The protein below binds the small molecule below.
Small molecule (SMILES): OC[C@H]1O[C@@](CO)(OC[C@H]2O[C@@](CO)(OC[C@H]3O[C@@](CO)(OC[C@H]4O[C@@](CO)(OC[C@H]5O[C@@](CO)(OC[C@H]6O[C@](O)(CO)[C@@H](O)[C@@H]6O)[C@@H](O)[C@@H]5O)[C@@H](O)[C@@H]4O)[C@@H](O)[C@@H]3O)[C@@H](O)[C@@H]2O)[C@@H](O)[C@@H]1O

Sequence of chain 1.A:
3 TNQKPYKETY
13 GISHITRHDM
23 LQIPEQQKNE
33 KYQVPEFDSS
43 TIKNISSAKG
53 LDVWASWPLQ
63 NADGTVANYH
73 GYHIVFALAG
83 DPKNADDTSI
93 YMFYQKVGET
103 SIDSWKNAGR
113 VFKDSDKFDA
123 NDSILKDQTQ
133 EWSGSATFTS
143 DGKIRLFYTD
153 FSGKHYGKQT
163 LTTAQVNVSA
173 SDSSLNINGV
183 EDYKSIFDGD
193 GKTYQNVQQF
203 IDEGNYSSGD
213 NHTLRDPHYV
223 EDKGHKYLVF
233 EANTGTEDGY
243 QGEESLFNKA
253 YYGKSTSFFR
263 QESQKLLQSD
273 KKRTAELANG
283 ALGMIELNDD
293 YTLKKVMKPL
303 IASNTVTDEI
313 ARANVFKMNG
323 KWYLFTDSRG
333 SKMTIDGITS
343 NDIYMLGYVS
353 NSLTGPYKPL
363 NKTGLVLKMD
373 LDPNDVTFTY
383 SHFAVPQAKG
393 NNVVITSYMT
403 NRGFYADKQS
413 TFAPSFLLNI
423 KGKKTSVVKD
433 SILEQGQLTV

Binding-site contacts:
Ligand atom O5 contacts residue THR131 of chain 1.A at 3.6 Å.
Ligand atom C1 contacts residue LYS156 of chain 1.A at 3.3 Å.
Ligand atom C4 contacts residue ASP116 of chain 1.A at 3.1 Å.
Ligand atom C3 contacts residue LYS119 of chain 1.A at 3.8 Å.
Ligand atom C6 contacts residue ASP89 of chain 1.A at 3.3 Å.
Ligand atom C3 contacts residue LYS156 of chain 1.A at 3.9 Å.
Ligand atom O3 contacts residue ASN86 of chain 1.A at 4.0 Å.
Ligand atom O4 contacts residue LYS119 of chain 1.A at 2.8 Å (salt-bridge).
Ligand atom C1 contacts residue GLU133 of chain 1.A at 3.7 Å.
Ligand atom O4 contacts residue ASP88 of chain 1.A at 3.8 Å.
Ligand atom C5 contacts residue LYS119 of chain 1.A at 3.7 Å.
Ligand atom O6 contacts residue LYS119 of chain 1.A at 3.0 Å (salt-bridge).
Ligand atom O1 contacts residue GLN130 of chain 1.A at 3.0 Å (h-bond).
Ligand atom O4 contacts residue ASN86 of chain 1.A at 2.9 Å (h-bond).
Ligand atom C6 contacts residue GLN130 of chain 1.A at 3.6 Å.
Ligand atom O3 contacts residue GLU133 of chain 1.A at 4.0 Å.
Ligand atom C4 contacts residue ASN86 of chain 1.A at 3.9 Å.
Ligand atom O4 contacts residue ASP116 of chain 1.A at 2.2 Å (salt-bridge).
Ligand atom O3 contacts residue LYS119 of chain 1.A at 2.7 Å (salt-bridge).
Ligand atom C6 contacts residue THR131 of chain 1.A at 3.4 Å.
Ligand atom O1 contacts residue LYS119 of chain 1.A at 3.4 Å.
Ligand atom C2 contacts residue LYS156 of chain 1.A at 3.7 Å.
Ligand atom C6 contacts residue LYS119 of chain 1.A at 4.0 Å.
Ligand atom O3 contacts residue ASP116 of chain 1.A at 3.4 Å (salt-bridge).
Ligand atom O5 contacts residue GLN130 of chain 1.A at 2.7 Å (h-bond).
Ligand atom C5 contacts residue THR131 of chain 1.A at 4.1 Å.
Ligand atom C2 contacts residue THR131 of chain 1.A at 4.0 Å.
Ligand atom C4 contacts residue ASP89 of chain 1.A at 4.0 Å.
Ligand atom O4 contacts residue PHE120 of chain 1.A at 3.7 Å.
Ligand atom C3 contacts residue ASP116 of chain 1.A at 3.6 Å.
Ligand atom C2 contacts residue LYS119 of chain 1.A at 3.9 Å.
Ligand atom O1 contacts residue GLU133 of chain 1.A at 3.1 Å (salt-bridge).
Ligand atom C4 contacts residue LYS119 of chain 1.A at 3.9 Å.
Ligand atom O4 contacts residue THR131 of chain 1.A at 3.9 Å.
Ligand atom O5 contacts residue LYS156 of chain 1.A at 3.2 Å (salt-bridge).
Ligand atom C5 contacts residue LYS156 of chain 1.A at 3.6 Å.
Ligand atom C1 contacts residue THR131 of chain 1.A at 3.7 Å.
Ligand atom C5 contacts residue GLN130 of chain 1.A at 3.1 Å.
Ligand atom O4 contacts residue ASP89 of chain 1.A at 4.0 Å.
Ligand atom O3 contacts residue ASP88 of chain 1.A at 3.8 Å.